Sequence of chain 1.B:
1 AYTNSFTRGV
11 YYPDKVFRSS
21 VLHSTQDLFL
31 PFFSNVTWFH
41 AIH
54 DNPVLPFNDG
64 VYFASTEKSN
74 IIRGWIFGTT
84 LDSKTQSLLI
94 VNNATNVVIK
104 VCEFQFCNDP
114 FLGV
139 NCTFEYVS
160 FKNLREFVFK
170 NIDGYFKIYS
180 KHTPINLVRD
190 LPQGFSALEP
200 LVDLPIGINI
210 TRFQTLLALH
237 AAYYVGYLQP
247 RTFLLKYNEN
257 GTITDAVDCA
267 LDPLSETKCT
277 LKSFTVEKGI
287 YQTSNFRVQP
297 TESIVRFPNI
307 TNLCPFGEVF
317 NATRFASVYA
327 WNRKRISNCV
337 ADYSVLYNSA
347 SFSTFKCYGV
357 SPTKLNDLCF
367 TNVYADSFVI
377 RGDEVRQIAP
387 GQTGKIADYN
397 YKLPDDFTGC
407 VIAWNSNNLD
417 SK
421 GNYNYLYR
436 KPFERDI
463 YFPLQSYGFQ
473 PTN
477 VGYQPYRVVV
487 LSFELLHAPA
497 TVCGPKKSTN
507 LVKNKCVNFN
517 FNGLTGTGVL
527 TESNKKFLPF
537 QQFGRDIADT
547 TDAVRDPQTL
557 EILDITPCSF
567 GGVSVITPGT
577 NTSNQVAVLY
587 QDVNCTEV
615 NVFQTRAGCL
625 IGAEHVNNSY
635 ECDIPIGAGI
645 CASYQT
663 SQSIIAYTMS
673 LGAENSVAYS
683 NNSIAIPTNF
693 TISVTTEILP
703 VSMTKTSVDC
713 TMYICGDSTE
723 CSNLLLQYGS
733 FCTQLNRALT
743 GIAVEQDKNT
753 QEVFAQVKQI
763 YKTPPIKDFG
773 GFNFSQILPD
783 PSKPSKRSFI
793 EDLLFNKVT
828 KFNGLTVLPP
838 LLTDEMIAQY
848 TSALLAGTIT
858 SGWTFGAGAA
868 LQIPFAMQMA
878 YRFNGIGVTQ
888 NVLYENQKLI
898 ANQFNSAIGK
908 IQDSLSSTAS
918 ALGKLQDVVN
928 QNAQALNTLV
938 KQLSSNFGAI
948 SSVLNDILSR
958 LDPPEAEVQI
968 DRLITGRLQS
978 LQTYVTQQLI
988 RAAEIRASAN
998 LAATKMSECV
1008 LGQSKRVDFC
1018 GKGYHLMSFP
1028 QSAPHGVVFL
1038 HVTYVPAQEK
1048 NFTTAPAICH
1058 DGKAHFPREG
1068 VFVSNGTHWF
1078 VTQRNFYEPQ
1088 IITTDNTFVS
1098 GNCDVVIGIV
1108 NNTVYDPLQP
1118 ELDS

Sequence of chain 1.G:
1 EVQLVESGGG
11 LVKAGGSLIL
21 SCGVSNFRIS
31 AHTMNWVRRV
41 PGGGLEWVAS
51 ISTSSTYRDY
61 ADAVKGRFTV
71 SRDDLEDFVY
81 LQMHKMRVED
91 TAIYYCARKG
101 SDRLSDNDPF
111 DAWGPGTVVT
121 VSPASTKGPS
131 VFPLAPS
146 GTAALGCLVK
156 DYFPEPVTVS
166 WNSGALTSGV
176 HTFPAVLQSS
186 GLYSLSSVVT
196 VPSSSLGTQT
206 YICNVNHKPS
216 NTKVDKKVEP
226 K

Binding-site contacts:
Ligand atom O6 contacts residue ARG28 of chain 1.G at 3.7 Å.
Ligand atom N2 contacts residue ASN775 of chain 1.B at 2.8 Å (h-bond).
Ligand atom C5 contacts residue THR56 of chain 1.D at 3.9 Å.
Ligand atom C4 contacts residue SER55 of chain 1.D at 3.9 Å.
Ligand atom C1 contacts residue SER777 of chain 1.B at 3.6 Å.
Ligand atom O3 contacts residue ARG58 of chain 1.D at 3.4 Å (salt-bridge).
Ligand atom O2 contacts residue ARG28 of chain 1.G at 3.6 Å.
Ligand atom C6 contacts residue LEU75 of chain 1.G at 3.5 Å (hydrophobic).
Ligand atom C3 contacts residue ASN775 of chain 1.B at 3.6 Å.
Ligand atom C6 contacts residue THR56 of chain 1.D at 3.1 Å.
Ligand atom O5 contacts residue ARG28 of chain 1.G at 3.0 Å (salt-bridge).
Ligand atom C5 contacts residue ASN775 of chain 1.B at 3.4 Å.
Ligand atom C4 contacts residue LEU75 of chain 1.G at 3.4 Å (hydrophobic).
Ligand atom C3 contacts residue ARG28 of chain 1.G at 3.4 Å.
Ligand atom O4 contacts residue ARG58 of chain 1.D at 3.4 Å (salt-bridge).
Ligand atom O5 contacts residue ASN775 of chain 1.B at 2.1 Å (h-bond).
Ligand atom O3 contacts residue GLU76 of chain 1.G at 3.6 Å.
Ligand atom O6 contacts residue THR56 of chain 1.D at 2.6 Å (h-bond).
Ligand atom C5 contacts residue ARG28 of chain 1.G at 2.5 Å.
Ligand atom C3 contacts residue LEU75 of chain 1.G at 3.9 Å (hydrophobic).
Ligand atom O2 contacts residue LEU75 of chain 1.G at 2.8 Å.
Ligand atom O3 contacts residue ARG28 of chain 1.G at 3.3 Å (salt-bridge).
Ligand atom C6 contacts residue ARG28 of chain 1.G at 3.1 Å.
Ligand atom C5 contacts residue SER777 of chain 1.B at 3.9 Å.
Ligand atom C5 contacts residue LEU75 of chain 1.G at 3.2 Å (hydrophobic).
Ligand atom O6 contacts residue ARG28 of chain 1.G at 3.6 Å.
Ligand atom O5 contacts residue SER777 of chain 1.B at 3.9 Å.
Ligand atom C2 contacts residue LEU75 of chain 1.G at 3.3 Å (hydrophobic).
Ligand atom C4 contacts residue THR56 of chain 1.D at 3.6 Å.
Ligand atom O4 contacts residue THR56 of chain 1.D at 3.8 Å.
Ligand atom O5 contacts residue ARG28 of chain 1.G at 3.7 Å.
Ligand atom C6 contacts residue ARG28 of chain 1.G at 3.8 Å.
Ligand atom O6 contacts residue GLN778 of chain 1.B at 3.5 Å (h-bond).
Ligand atom C5 contacts residue ARG28 of chain 1.G at 3.7 Å.
Ligand atom C4 contacts residue ARG28 of chain 1.G at 2.8 Å.
Ligand atom O4 contacts residue ARG28 of chain 1.G at 2.4 Å (salt-bridge).
Ligand atom O4 contacts residue SER55 of chain 1.D at 2.8 Å (h-bond).
Ligand atom O4 contacts residue LEU75 of chain 1.G at 2.5 Å.
Ligand atom C1 contacts residue ASN775 of chain 1.B at 1.2 Å.
Ligand atom C2 contacts residue ASN775 of chain 1.B at 2.3 Å.

A small-molecule ligand and the protein it binds are described below.
Small molecule (SMILES): CC(=O)N[C@H]1[C@H](O[C@H]2[C@H](O)[C@@H](NC(C)=O)CO[C@@H]2CO)O[C@H](CO)[C@@H](O[C@@H]2O[C@H](CO[C@H]3O[C@H](CO)[C@@H](O)[C@H](O)[C@@H]3O)[C@@H](O)[C@H](O[C@H]3O[C@H](CO)[C@@H](O)[C@H](O)[C@@H]3O)[C@@H]2O)[C@@H]1O

Sequence of chain 1.D:
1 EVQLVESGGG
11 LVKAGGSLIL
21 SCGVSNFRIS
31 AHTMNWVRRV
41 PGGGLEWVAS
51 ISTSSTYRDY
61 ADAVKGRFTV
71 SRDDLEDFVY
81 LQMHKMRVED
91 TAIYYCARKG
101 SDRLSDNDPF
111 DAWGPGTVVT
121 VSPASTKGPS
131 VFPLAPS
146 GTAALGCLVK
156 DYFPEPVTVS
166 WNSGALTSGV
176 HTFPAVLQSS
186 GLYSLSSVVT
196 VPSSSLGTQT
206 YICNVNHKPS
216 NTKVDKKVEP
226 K